Sequence of chain 1.B:
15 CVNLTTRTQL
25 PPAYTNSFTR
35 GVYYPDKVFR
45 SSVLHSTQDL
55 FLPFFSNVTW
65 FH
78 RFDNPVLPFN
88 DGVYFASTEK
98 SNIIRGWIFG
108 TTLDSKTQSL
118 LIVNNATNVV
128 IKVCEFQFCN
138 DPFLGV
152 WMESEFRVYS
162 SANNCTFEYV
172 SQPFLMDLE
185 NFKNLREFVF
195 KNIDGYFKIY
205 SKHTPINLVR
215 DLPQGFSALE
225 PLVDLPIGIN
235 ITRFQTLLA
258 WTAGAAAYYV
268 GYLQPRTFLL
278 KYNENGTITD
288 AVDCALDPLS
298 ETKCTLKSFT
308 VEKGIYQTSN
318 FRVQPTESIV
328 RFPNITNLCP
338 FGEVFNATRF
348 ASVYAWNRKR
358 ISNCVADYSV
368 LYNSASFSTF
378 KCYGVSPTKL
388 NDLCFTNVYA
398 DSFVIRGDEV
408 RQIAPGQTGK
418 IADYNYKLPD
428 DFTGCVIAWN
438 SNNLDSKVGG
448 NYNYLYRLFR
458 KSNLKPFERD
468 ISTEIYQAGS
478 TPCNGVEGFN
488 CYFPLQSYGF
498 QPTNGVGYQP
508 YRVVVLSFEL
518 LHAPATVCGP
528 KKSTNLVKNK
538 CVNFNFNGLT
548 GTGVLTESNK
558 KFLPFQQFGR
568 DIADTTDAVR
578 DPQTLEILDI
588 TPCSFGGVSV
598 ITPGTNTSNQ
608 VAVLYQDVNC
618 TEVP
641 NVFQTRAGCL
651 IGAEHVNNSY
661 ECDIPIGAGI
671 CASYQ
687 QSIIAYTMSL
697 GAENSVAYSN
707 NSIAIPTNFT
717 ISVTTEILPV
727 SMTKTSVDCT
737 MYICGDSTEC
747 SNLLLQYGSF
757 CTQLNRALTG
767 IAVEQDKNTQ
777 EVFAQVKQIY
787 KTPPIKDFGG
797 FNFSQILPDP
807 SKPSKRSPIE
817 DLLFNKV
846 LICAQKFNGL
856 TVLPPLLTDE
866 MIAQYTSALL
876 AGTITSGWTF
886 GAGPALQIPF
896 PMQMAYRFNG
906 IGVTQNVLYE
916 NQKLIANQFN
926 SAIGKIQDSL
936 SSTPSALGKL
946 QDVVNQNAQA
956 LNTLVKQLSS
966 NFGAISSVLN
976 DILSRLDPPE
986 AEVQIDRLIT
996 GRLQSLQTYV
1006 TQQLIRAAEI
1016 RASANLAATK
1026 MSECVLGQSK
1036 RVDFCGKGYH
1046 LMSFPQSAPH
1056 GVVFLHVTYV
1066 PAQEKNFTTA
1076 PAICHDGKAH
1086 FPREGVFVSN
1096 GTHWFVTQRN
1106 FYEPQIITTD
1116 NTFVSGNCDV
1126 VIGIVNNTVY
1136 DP

A protein and the small-molecule ligand that binds it are described below.
Small molecule (SMILES): CC(=O)N[C@@H]1[C@@H](O)[C@H](O)[C@@H](CO)O[C@H]1O

Binding-site contacts:
Ligand atom C7 contacts residue ASN616 of chain 1.B at 3.3 Å.
Ligand atom C2 contacts residue ASN616 of chain 1.B at 2.5 Å.
Ligand atom C5 contacts residue THR618 of chain 1.B at 4.1 Å.
Ligand atom O5 contacts residue THR618 of chain 1.B at 3.7 Å.
Ligand atom C5 contacts residue ASN616 of chain 1.B at 3.6 Å.
Ligand atom N2 contacts residue ASN616 of chain 1.B at 3.0 Å (h-bond).
Ligand atom C6 contacts residue THR618 of chain 1.B at 4.1 Å.
Ligand atom O5 contacts residue ASN616 of chain 1.B at 2.4 Å (h-bond).
Ligand atom C3 contacts residue ASN616 of chain 1.B at 3.8 Å.
Ligand atom C1 contacts residue CYS617 of chain 1.B at 4.5 Å (hydrophobic).
Ligand atom C1 contacts residue THR618 of chain 1.B at 4.2 Å.
Ligand atom C4 contacts residue ASN616 of chain 1.B at 4.2 Å.
Ligand atom O7 contacts residue ASN616 of chain 1.B at 3.4 Å (h-bond).
Ligand atom C8 contacts residue ASN616 of chain 1.B at 3.8 Å.
Ligand atom C1 contacts residue ASN616 of chain 1.B at 1.4 Å.